A protein and the small-molecule ligand that binds it are described below.
Small molecule (SMILES): CC(=O)N[C@@H]1[C@@H](O)[C@H](O)[C@@H](CO)O[C@H]1O

Binding-site contacts:
Ligand atom C8 contacts residue ASN30 of chain 3.A at 3.1 Å.
Ligand atom C8 contacts residue THR16 of chain 3.A at 4.3 Å.
Ligand atom C2 contacts residue ASN14 of chain 3.A at 2.6 Å.
Ligand atom C1 contacts residue ASN14 of chain 3.A at 1.5 Å.
Ligand atom C5 contacts residue ASN14 of chain 3.A at 3.6 Å.
Ligand atom O5 contacts residue ASN14 of chain 3.A at 2.2 Å (h-bond).
Ligand atom N2 contacts residue ASN14 of chain 3.A at 3.3 Å (h-bond).
Ligand atom C7 contacts residue ASN14 of chain 3.A at 3.4 Å.
Ligand atom O7 contacts residue ASN14 of chain 3.A at 2.9 Å (h-bond).
Ligand atom C3 contacts residue ASN14 of chain 3.A at 3.9 Å.
Ligand atom C4 contacts residue ASN14 of chain 3.A at 4.2 Å.

Sequence of chain 3.A:
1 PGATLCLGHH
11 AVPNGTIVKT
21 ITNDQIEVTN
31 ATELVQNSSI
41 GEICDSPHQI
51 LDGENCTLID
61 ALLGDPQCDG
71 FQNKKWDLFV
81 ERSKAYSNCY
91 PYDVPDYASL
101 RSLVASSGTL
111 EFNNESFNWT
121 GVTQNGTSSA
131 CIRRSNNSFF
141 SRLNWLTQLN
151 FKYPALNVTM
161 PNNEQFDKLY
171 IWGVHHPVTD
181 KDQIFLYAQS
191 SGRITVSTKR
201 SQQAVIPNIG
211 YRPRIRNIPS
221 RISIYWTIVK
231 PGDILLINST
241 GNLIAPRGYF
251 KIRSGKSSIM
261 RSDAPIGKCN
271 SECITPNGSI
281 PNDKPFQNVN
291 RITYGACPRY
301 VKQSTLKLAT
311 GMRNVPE